Sequence of chain 1.A:
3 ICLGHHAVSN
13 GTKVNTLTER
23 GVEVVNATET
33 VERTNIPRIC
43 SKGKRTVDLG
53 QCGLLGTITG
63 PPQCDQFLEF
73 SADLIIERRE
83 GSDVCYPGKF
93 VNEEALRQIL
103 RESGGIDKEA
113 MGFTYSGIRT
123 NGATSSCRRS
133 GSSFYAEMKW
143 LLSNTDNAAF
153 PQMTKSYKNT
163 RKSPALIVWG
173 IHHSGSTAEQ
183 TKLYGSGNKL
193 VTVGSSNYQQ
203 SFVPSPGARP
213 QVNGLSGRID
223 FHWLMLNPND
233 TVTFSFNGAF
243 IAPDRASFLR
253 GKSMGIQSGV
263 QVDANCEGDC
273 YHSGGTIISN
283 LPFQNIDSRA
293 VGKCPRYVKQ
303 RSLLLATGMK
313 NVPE

Binding-site contacts:
Ligand atom C1 contacts residue ASN28 of chain 1.A at 1.4 Å.
Ligand atom O5 contacts residue ALA29 of chain 1.A at 4.4 Å.
Ligand atom C7 contacts residue ASN28 of chain 1.A at 3.3 Å.
Ligand atom N2 contacts residue ASN28 of chain 1.A at 2.9 Å (h-bond).
Ligand atom O5 contacts residue THR309 of chain 1.A at 3.6 Å (h-bond).
Ligand atom C3 contacts residue ASN28 of chain 1.A at 3.8 Å.
Ligand atom C2 contacts residue ASN28 of chain 1.A at 2.4 Å.
Ligand atom O5 contacts residue ASN28 of chain 1.A at 2.4 Å (h-bond).
Ligand atom O7 contacts residue ASN28 of chain 1.A at 3.4 Å (h-bond).
Ligand atom C6 contacts residue THR30 of chain 1.A at 3.5 Å.
Ligand atom O6 contacts residue THR30 of chain 1.A at 3.6 Å (h-bond).
Ligand atom C8 contacts residue ASN28 of chain 1.A at 4.5 Å.
Ligand atom C1 contacts residue THR309 of chain 1.A at 4.0 Å.
Ligand atom C4 contacts residue ASN28 of chain 1.A at 4.2 Å.
Ligand atom C5 contacts residue ASN28 of chain 1.A at 3.7 Å.

This small molecule binds to this protein.
Small molecule (SMILES): CC(=O)N[C@@H]1[C@@H](O)[C@H](O)[C@@H](CO)O[C@H]1O